Sequence of chain 4.D:
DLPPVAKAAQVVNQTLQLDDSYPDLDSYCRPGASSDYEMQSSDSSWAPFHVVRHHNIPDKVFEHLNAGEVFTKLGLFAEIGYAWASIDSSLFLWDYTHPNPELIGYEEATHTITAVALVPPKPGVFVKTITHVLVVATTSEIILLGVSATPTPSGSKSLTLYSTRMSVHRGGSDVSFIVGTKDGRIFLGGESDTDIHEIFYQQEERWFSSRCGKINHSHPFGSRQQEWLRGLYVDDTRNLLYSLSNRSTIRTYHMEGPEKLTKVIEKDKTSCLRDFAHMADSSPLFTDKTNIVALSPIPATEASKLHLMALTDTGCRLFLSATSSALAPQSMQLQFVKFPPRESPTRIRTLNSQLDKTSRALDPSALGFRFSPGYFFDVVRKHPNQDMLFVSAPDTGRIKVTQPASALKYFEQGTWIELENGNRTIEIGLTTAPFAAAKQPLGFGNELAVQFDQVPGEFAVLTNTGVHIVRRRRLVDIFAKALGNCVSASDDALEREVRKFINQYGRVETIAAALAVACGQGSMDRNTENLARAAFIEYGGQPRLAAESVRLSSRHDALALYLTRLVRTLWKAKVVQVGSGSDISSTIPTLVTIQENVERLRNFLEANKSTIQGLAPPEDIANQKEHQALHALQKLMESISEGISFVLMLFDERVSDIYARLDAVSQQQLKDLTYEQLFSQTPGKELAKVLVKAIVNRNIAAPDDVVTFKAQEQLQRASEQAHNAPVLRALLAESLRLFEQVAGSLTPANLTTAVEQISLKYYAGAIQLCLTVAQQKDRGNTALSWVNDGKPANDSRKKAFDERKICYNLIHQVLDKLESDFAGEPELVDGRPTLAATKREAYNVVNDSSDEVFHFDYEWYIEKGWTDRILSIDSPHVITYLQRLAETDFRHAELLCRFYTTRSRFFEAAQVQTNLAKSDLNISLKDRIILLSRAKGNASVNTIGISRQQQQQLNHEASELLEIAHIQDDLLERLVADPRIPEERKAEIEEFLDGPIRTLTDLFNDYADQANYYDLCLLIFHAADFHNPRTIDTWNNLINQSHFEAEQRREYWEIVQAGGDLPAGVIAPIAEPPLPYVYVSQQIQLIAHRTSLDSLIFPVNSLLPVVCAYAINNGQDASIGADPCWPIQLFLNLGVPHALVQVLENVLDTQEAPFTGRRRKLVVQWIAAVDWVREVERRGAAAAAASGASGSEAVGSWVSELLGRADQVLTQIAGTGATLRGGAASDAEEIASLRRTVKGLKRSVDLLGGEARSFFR

Binding-site contacts:
Ligand atom O contacts residue THR1061 of chain 4.D at 1.8 Å.
Ligand atom CB contacts residue THR1061 of chain 4.D at 1.0 Å.
Ligand atom C contacts residue LEU1062 of chain 4.D at 2.7 Å (hydrophobic).
Ligand atom CD1 contacts residue LEU1062 of chain 4.D at 3.1 Å (hydrophobic).
Ligand atom CA contacts residue THR1063 of chain 4.D at 1.6 Å.
Ligand atom ND1 contacts residue THR1061 of chain 4.D at 2.4 Å.
Ligand atom CA contacts residue ASN1067 of chain 4.D at 2.7 Å.
Ligand atom O contacts residue THR1063 of chain 4.D at 2.4 Å (h-bond).
Ligand atom CG2 contacts residue THR1063 of chain 4.D at 3.0 Å.
Ligand atom CB contacts residue THR1063 of chain 4.D at 3.0 Å.
Ligand atom CA contacts residue THR1063 of chain 4.D at 2.5 Å.
Ligand atom CD2 contacts residue GLN1072 of chain 4.D at 3.1 Å.
Ligand atom N contacts residue ASN1067 of chain 4.D at 3.0 Å (h-bond).
Ligand atom N contacts residue ARG1060 of chain 4.D at 1.9 Å.
Ligand atom O contacts residue LEU1062 of chain 4.D at 1.6 Å (h-bond).
Ligand atom N contacts residue THR1063 of chain 4.D at 1.6 Å (h-bond).
Ligand atom CB contacts residue ILE1026 of chain 4.D at 2.6 Å (hydrophobic).
Ligand atom CD2 contacts residue THR1061 of chain 4.D at 1.8 Å.
Ligand atom N contacts residue THR1061 of chain 4.D at 1.9 Å (h-bond).
Ligand atom NE2 contacts residue THR1061 of chain 4.D at 3.0 Å.
Ligand atom CA contacts residue THR1061 of chain 4.D at 2.0 Å.
Ligand atom CD1 contacts residue PHE1066 of chain 4.D at 2.9 Å (hydrophobic).
Ligand atom O contacts residue ARG1060 of chain 4.D at 2.9 Å (salt-bridge).
Ligand atom CD1 contacts residue THR1063 of chain 4.D at 2.5 Å.
Ligand atom CG contacts residue LEU1062 of chain 4.D at 2.8 Å (hydrophobic).
Ligand atom C contacts residue THR1061 of chain 4.D at 2.1 Å.
Ligand atom C contacts residue THR1063 of chain 4.D at 2.9 Å.
Ligand atom C contacts residue ASN1067 of chain 4.D at 2.7 Å.
Ligand atom C contacts residue THR1063 of chain 4.D at 2.7 Å.
Ligand atom NZ contacts residue GLU1022 of chain 4.D at 2.7 Å (salt-bridge).
Ligand atom O contacts residue ASN1067 of chain 4.D at 2.1 Å (h-bond).
Ligand atom C contacts residue THR1063 of chain 4.D at 1.4 Å.
Ligand atom CG contacts residue THR1061 of chain 4.D at 1.1 Å.
Ligand atom O contacts residue THR1063 of chain 4.D at 2.4 Å (h-bond).
Ligand atom CG contacts residue ILE1026 of chain 4.D at 2.7 Å (hydrophobic).
Ligand atom CB contacts residue THR1063 of chain 4.D at 2.6 Å.
Ligand atom CA contacts residue ARG1060 of chain 4.D at 3.1 Å.
Ligand atom O contacts residue THR1063 of chain 4.D at 2.6 Å.
Ligand atom N contacts residue ASN1067 of chain 4.D at 3.1 Å (h-bond).
Ligand atom N contacts residue THR1063 of chain 4.D at 2.4 Å (h-bond).

This small molecule binds to this protein.
Small molecule (SMILES): CC[C@H](C)[C@H](NC(=O)[C@@H](NC(=O)[C@H](CC(C)C)NC(=O)[C@H](CCCCN)NC(=O)[C@H](CCCCN)NC(=O)[C@@H](N)Cc1cnc[nH]1)C(C)C)C(=O)N[C@@H](CC(N)=O)C(=O)N[C@@H](CCCCN)C(=O)N[C@@H](CC(=O)O)C(=O)N[C@@H](CCSC)C(=O)N[C@@H](CCCN=C(N)N)C(=O)N[C@H](C(=O)N[C@@H](CC(=O)O)C(=O)N[C@@H](CC(C)C)C(=O)N[C@@H](Cc1ccccc1)C(=O)N[C@@H](CO)C(=O)N1CCC[C@H]1C(=O)N1CCC[C@H]1C(=O)N[C@H](C=O)CC(N)=O)[C@@H](C)O